This small molecule binds to this protein.
Small molecule (SMILES): CNC(=O)C[C@@H]1NC(=O)c2csc(n2)-c2ccc(-c3nc(NC(=O)O[C@H]4CC[C@H](C(=O)O)CC4)cs3)nc2-c2csc(n2)-c2csc(n2)[C@H]([C@@H](O)c2ccccc2)NC(=O)CNC(=O)c2nc(sc2COC)[C@H](C(C)C)NC(=O)c2nc1sc2C

Binding-site contacts:
Ligand atom C54 contacts residue ARG224 of chain 1.B at 3.5 Å.
Ligand atom N13 contacts residue LEU278 of chain 1.B at 3.5 Å.
Ligand atom OD1 contacts residue PHE262 of chain 1.B at 2.9 Å (h-bond).
Ligand atom N contacts residue GLU260 of chain 1.B at 3.4 Å (salt-bridge).
Ligand atom CA contacts residue GLU260 of chain 1.B at 3.4 Å.
Ligand atom CA contacts residue PHE262 of chain 1.B at 3.6 Å (hydrophobic).
Ligand atom CE1 contacts residue GLU216 of chain 1.B at 3.7 Å.
Ligand atom CA contacts residue GLU260 of chain 1.B at 3.4 Å.
Ligand atom SG contacts residue GLU260 of chain 1.B at 3.5 Å.
Ligand atom CB contacts residue GLY276 of chain 1.B at 3.5 Å.
Ligand atom SG contacts residue GLY276 of chain 1.B at 3.4 Å (h-bond).
Ligand atom O contacts residue ASN274 of chain 1.B at 3.5 Å (h-bond).
Ligand atom C contacts residue LEU278 of chain 1.B at 3.6 Å (hydrophobic).
Ligand atom C contacts residue PHE262 of chain 1.B at 3.7 Å (hydrophobic).
Ligand atom OXT contacts residue LEU278 of chain 1.B at 3.5 Å.
Ligand atom CA contacts residue PHE219 of chain 1.B at 3.7 Å (hydrophobic).
Ligand atom O contacts residue GLY258 of chain 1.B at 3.0 Å.
Ligand atom CB contacts residue GLU260 of chain 1.B at 3.4 Å.
Ligand atom C contacts residue THR229 of chain 1.B at 3.6 Å.
Ligand atom OB contacts residue ASP217 of chain 1.B at 2.9 Å (salt-bridge).
Ligand atom CE2 contacts residue GLU216 of chain 1.B at 3.7 Å.
Ligand atom CB contacts residue GLU260 of chain 1.B at 3.3 Å.
Ligand atom OB contacts residue GLU216 of chain 1.B at 3.5 Å.
Ligand atom CD1 contacts residue ASN274 of chain 1.B at 3.3 Å.
Ligand atom CB contacts residue LEU278 of chain 1.B at 3.5 Å (hydrophobic).
Ligand atom CB contacts residue ASP217 of chain 1.B at 3.4 Å.
Ligand atom SG contacts residue GLY276 of chain 1.B at 3.4 Å (h-bond).
Ligand atom CE1 contacts residue ASN274 of chain 1.B at 3.7 Å.
Ligand atom OB contacts residue THR229 of chain 1.B at 2.8 Å (h-bond).
Ligand atom CZ contacts residue GLU216 of chain 1.B at 3.7 Å.
Ligand atom N contacts residue PHE262 of chain 1.B at 3.7 Å.
Ligand atom C contacts residue GLU260 of chain 1.B at 3.5 Å.
Ligand atom C contacts residue ASN274 of chain 1.B at 3.5 Å.
Ligand atom CB contacts residue GLU260 of chain 1.B at 3.5 Å.
Ligand atom C53 contacts residue ARG224 of chain 1.B at 3.4 Å.
Ligand atom N contacts residue ASN274 of chain 1.B at 3.6 Å.
Ligand atom O contacts residue VAL259 of chain 1.B at 3.5 Å (h-bond).
Ligand atom CB contacts residue PHE262 of chain 1.B at 3.7 Å (hydrophobic).
Ligand atom SG contacts residue VAL275 of chain 1.B at 3.5 Å.
Ligand atom CE2 contacts residue ASN274 of chain 1.B at 3.5 Å.

Sequence of chain 1.B:
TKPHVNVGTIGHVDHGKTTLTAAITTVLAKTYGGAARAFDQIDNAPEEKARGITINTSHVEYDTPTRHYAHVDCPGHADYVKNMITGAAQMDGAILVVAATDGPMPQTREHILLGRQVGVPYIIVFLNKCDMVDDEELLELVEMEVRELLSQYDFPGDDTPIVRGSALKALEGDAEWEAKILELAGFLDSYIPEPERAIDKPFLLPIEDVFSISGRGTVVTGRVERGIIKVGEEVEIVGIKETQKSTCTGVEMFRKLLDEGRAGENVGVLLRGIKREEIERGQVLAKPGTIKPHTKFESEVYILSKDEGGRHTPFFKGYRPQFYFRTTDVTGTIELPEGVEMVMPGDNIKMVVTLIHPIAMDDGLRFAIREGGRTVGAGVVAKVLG